Sequence of chain 1.A:
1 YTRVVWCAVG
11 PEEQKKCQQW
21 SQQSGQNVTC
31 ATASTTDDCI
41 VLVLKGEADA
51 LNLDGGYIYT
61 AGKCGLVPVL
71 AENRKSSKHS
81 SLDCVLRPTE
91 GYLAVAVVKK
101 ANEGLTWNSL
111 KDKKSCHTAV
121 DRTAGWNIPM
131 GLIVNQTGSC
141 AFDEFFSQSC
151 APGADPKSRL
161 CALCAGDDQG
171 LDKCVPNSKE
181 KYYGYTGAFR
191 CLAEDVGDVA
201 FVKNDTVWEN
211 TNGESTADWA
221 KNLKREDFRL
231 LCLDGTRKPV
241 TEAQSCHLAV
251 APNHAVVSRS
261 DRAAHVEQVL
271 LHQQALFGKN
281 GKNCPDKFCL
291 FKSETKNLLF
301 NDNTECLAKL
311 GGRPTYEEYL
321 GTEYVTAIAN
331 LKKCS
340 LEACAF

The small molecule below binds the protein below.
Small molecule (SMILES): CC(=O)N[C@H]1[C@H](O[C@H]2[C@H](O)[C@@H](NC(C)=O)CO[C@@H]2CO)O[C@H](CO)[C@@H](O[C@@H]2O[C@H](CO)[C@@H](O)[C@H](O)[C@@H]2O)[C@@H]1O

Binding-site contacts:
Ligand atom O6 contacts residue THR326 of chain 1.A at 4.4 Å.
Ligand atom O5 contacts residue THR326 of chain 1.A at 4.3 Å.
Ligand atom O7 contacts residue THR326 of chain 1.A at 3.4 Å.
Ligand atom N2 contacts residue ASN135 of chain 1.A at 2.8 Å (h-bond).
Ligand atom C7 contacts residue ASN135 of chain 1.A at 3.5 Å.
Ligand atom C4 contacts residue ASN135 of chain 1.A at 4.2 Å.
Ligand atom N2 contacts residue THR326 of chain 1.A at 4.5 Å.
Ligand atom C8 contacts residue ILE128 of chain 1.A at 4.5 Å (hydrophobic).
Ligand atom C7 contacts residue THR326 of chain 1.A at 4.3 Å.
Ligand atom O4 contacts residue THR326 of chain 1.A at 4.0 Å.
Ligand atom O7 contacts residue LEU132 of chain 1.A at 4.0 Å.
Ligand atom C7 contacts residue ALA327 of chain 1.A at 4.4 Å (hydrophobic).
Ligand atom C2 contacts residue THR326 of chain 1.A at 3.7 Å.
Ligand atom C7 contacts residue LEU132 of chain 1.A at 4.4 Å (hydrophobic).
Ligand atom C8 contacts residue ASN330 of chain 1.A at 4.4 Å.
Ligand atom C5 contacts residue ASN330 of chain 1.A at 4.0 Å.
Ligand atom O5 contacts residue ASN135 of chain 1.A at 2.4 Å (h-bond).
Ligand atom O7 contacts residue ASN135 of chain 1.A at 3.8 Å.
Ligand atom O6 contacts residue GLU323 of chain 1.A at 4.2 Å.
Ligand atom O4 contacts residue ASN330 of chain 1.A at 3.6 Å (h-bond).
Ligand atom C7 contacts residue ASN330 of chain 1.A at 4.0 Å.
Ligand atom C4 contacts residue ASN330 of chain 1.A at 4.2 Å.
Ligand atom N2 contacts residue ALA327 of chain 1.A at 4.4 Å.
Ligand atom C8 contacts residue ALA327 of chain 1.A at 3.9 Å (hydrophobic).
Ligand atom C3 contacts residue ASN135 of chain 1.A at 3.8 Å.
Ligand atom C5 contacts residue ASN135 of chain 1.A at 3.6 Å.
Ligand atom C8 contacts residue LEU132 of chain 1.A at 4.0 Å (hydrophobic).
Ligand atom C1 contacts residue THR326 of chain 1.A at 4.2 Å.
Ligand atom O7 contacts residue ASN330 of chain 1.A at 3.4 Å (h-bond).
Ligand atom N2 contacts residue GLY131 of chain 1.A at 4.3 Å.
Ligand atom C8 contacts residue GLY131 of chain 1.A at 3.9 Å.
Ligand atom C2 contacts residue ASN135 of chain 1.A at 2.4 Å.
Ligand atom C3 contacts residue ASN330 of chain 1.A at 4.2 Å.
Ligand atom C1 contacts residue ASN135 of chain 1.A at 1.5 Å.
Ligand atom O3 contacts residue ALA327 of chain 1.A at 4.3 Å.